This small molecule binds to this protein.
Small molecule (SMILES): C=C(C)c1cccc(C(C)(C)NC(=O)Nc2ccc(Cl)c(OCC(=O)O)c2)c1

Sequence of chain 1.C:
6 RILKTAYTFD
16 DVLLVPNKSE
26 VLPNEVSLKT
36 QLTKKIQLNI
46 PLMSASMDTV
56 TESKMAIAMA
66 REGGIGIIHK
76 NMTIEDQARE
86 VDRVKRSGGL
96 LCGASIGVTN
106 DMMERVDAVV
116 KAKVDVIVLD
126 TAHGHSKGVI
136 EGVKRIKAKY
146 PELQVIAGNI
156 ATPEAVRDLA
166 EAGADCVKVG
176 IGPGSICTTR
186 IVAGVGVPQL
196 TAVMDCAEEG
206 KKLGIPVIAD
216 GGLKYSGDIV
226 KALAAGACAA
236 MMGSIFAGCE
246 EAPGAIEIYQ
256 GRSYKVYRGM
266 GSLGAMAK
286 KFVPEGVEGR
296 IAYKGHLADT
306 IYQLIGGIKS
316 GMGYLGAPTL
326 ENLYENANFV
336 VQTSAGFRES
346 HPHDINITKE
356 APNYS

Sequence of chain 1.D:
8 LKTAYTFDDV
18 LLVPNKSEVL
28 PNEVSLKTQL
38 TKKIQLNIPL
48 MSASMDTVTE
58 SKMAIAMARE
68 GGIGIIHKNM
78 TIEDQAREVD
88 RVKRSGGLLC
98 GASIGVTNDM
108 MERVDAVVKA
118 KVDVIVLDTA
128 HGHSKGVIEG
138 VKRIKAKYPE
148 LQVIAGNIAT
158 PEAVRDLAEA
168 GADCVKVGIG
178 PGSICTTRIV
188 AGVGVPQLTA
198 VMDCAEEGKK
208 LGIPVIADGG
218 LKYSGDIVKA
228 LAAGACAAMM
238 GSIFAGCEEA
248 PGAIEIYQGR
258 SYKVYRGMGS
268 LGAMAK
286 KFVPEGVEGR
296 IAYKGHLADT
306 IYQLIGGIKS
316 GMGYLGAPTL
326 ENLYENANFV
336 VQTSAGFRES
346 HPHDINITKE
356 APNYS

Binding-site contacts:
Ligand atom C17 contacts residue GLU290 of chain 1.C at 3.9 Å.
Ligand atom C22 contacts residue SER315 of chain 1.D at 3.4 Å.
Ligand atom C22 contacts residue TYR319 of chain 1.D at 3.5 Å (hydrophobic).
Ligand atom CL contacts residue HIS128 of chain 1.C at 3.7 Å.
Ligand atom C8 contacts residue IMP1 of chain 1.J at 3.3 Å.
Ligand atom C13 contacts residue GLU290 of chain 1.C at 3.7 Å.
Ligand atom C13 contacts residue GLY266 of chain 1.C at 3.8 Å.
Ligand atom O25 contacts residue THR126 of chain 1.C at 2.6 Å (h-bond).
Ligand atom O3 contacts residue THR126 of chain 1.C at 2.8 Å (h-bond).
Ligand atom O3 contacts residue HIS128 of chain 1.C at 3.2 Å (h-bond).
Ligand atom C3 contacts residue MET265 of chain 1.C at 3.6 Å (hydrophobic).
Ligand atom C10 contacts residue GLU290 of chain 1.C at 3.6 Å.
Ligand atom C3 contacts residue GLY266 of chain 1.C at 3.7 Å.
Ligand atom N3 contacts residue GLU290 of chain 1.C at 3.3 Å (salt-bridge).
Ligand atom C4 contacts residue GLY266 of chain 1.C at 3.8 Å.
Ligand atom C24 contacts residue THR126 of chain 1.C at 3.0 Å.
Ligand atom C22 contacts residue PRO28 of chain 1.D at 3.9 Å (hydrophobic).
Ligand atom C9 contacts residue IMP1 of chain 1.J at 3.8 Å.
Ligand atom C20 contacts residue PRO28 of chain 1.D at 3.7 Å (hydrophobic).
Ligand atom C13 contacts residue VAL288 of chain 1.C at 3.5 Å (hydrophobic).
Ligand atom CL contacts residue GLY318 of chain 1.D at 3.8 Å.
Ligand atom CL contacts residue VAL26 of chain 1.D at 3.8 Å.
Ligand atom C17 contacts residue ALA127 of chain 1.C at 3.8 Å (hydrophobic).
Ligand atom C21 contacts residue PRO28 of chain 1.D at 3.7 Å (hydrophobic).
Ligand atom O4 contacts residue ALA127 of chain 1.C at 3.9 Å.
Ligand atom C1 contacts residue GLY266 of chain 1.C at 3.9 Å.
Ligand atom C8 contacts residue TYR319 of chain 1.D at 3.9 Å (hydrophobic).
Ligand atom C8 contacts residue THR184 of chain 1.C at 3.4 Å.
Ligand atom C12 contacts residue MET271 of chain 1.C at 3.8 Å (hydrophobic).
Ligand atom C2 contacts residue GLY266 of chain 1.C at 3.7 Å.
Ligand atom C22 contacts residue GLU290 of chain 1.C at 3.8 Å.
Ligand atom C21 contacts residue SER315 of chain 1.D at 3.8 Å.
Ligand atom C18 contacts residue ALA127 of chain 1.C at 3.8 Å (hydrophobic).
Ligand atom C13 contacts residue MET271 of chain 1.C at 3.8 Å (hydrophobic).
Ligand atom C8 contacts residue GLU290 of chain 1.C at 3.9 Å.
Ligand atom C19 contacts residue PRO28 of chain 1.D at 3.8 Å (hydrophobic).
Ligand atom N4 contacts residue GLU290 of chain 1.C at 3.0 Å (salt-bridge).
Ligand atom O3 contacts residue ALA127 of chain 1.C at 3.3 Å.
Ligand atom C7 contacts residue IMP1 of chain 1.J at 3.5 Å.
Ligand atom N4 contacts residue ALA127 of chain 1.C at 3.9 Å.